Binding-site contacts:
Ligand atom O3' contacts residue GLN474 of chain 1.L at 3.2 Å (h-bond).
Ligand atom O3A contacts residue THR89 of chain 1.L at 3.6 Å.
Ligand atom O2A contacts residue MET31 of chain 1.L at 3.5 Å.
Ligand atom N1 contacts residue LEU506 of chain 1.L at 3.2 Å (h-bond).
Ligand atom O3G contacts residue ASP81 of chain 1.L at 3.4 Å (salt-bridge).
Ligand atom C3' contacts residue ASP521 of chain 1.L at 3.3 Å.
Ligand atom N6 contacts residue ASN505 of chain 1.L at 3.0 Å (h-bond).
Ligand atom O3' contacts residue ASP521 of chain 1.L at 2.9 Å (salt-bridge).
Ligand atom O3G contacts residue ASP86 of chain 1.L at 3.4 Å.
Ligand atom O2' contacts residue GLY430 of chain 1.L at 3.7 Å.
Ligand atom C2' contacts residue ASP521 of chain 1.L at 3.4 Å.
Ligand atom O2B contacts residue THR90 of chain 1.L at 3.2 Å (h-bond).
Ligand atom C2 contacts residue MET504 of chain 1.L at 3.6 Å (hydrophobic).
Ligand atom PG contacts residue THR88 of chain 1.L at 3.7 Å.
Ligand atom N1 contacts residue ASN505 of chain 1.L at 3.3 Å (h-bond).
Ligand atom O2B contacts residue THR89 of chain 1.L at 2.9 Å (h-bond).
Ligand atom PA contacts residue K1 of chain 1.WA at 3.1 Å.
Ligand atom O3B contacts residue THR88 of chain 1.L at 3.7 Å.
Ligand atom O1B contacts residue ASP86 of chain 1.L at 3.0 Å (salt-bridge).
Ligand atom O1A contacts residue K1 of chain 1.WA at 2.6 Å.
Ligand atom O2A contacts residue K1 of chain 1.WA at 2.9 Å.
Ligand atom O2G contacts residue ASP51 of chain 1.L at 3.2 Å (salt-bridge).
Ligand atom O2G contacts residue GLY52 of chain 1.L at 3.6 Å (h-bond).
Ligand atom S1G contacts residue ASP51 of chain 1.L at 3.7 Å.
Ligand atom O2G contacts residue THR88 of chain 1.L at 3.1 Å (h-bond).
Ligand atom O1B contacts residue GLY87 of chain 1.L at 3.5 Å (h-bond).
Ligand atom N1 contacts residue ILE519 of chain 1.L at 3.7 Å.
Ligand atom O3G contacts residue THR88 of chain 1.L at 3.6 Å (h-bond).
Ligand atom O2' contacts residue GLY429 of chain 1.L at 2.8 Å (h-bond).
Ligand atom O2G contacts residue VAL53 of chain 1.L at 3.3 Å (h-bond).
Ligand atom O2B contacts residue GLY87 of chain 1.L at 3.4 Å.
Ligand atom O3G contacts residue GLY87 of chain 1.L at 2.7 Å (h-bond).
Ligand atom S1G contacts residue ASP86 of chain 1.L at 3.0 Å (salt-bridge).
Ligand atom O2A contacts residue GLY32 of chain 1.L at 2.8 Å (h-bond).
Ligand atom O2B contacts residue THR88 of chain 1.L at 2.9 Å (h-bond).
Ligand atom C6 contacts residue ASN505 of chain 1.L at 3.5 Å.
Ligand atom O2' contacts residue ASP521 of chain 1.L at 3.3 Å (salt-bridge).
Ligand atom O3B contacts residue THR89 of chain 1.L at 3.5 Å (h-bond).
Ligand atom PG contacts residue MG1 of chain 1.VA at 3.4 Å.
Ligand atom S1G contacts residue MG1 of chain 1.VA at 1.6 Å.

This small molecule binds to this protein.
Small molecule (SMILES): Nc1ncnc2c1ncn2[C@@H]1O[C@H](COP(=O)(O)OP(=O)(O)OP(O)(O)=S)[C@@H](O)[C@H]1O

Sequence of chain 1.L:
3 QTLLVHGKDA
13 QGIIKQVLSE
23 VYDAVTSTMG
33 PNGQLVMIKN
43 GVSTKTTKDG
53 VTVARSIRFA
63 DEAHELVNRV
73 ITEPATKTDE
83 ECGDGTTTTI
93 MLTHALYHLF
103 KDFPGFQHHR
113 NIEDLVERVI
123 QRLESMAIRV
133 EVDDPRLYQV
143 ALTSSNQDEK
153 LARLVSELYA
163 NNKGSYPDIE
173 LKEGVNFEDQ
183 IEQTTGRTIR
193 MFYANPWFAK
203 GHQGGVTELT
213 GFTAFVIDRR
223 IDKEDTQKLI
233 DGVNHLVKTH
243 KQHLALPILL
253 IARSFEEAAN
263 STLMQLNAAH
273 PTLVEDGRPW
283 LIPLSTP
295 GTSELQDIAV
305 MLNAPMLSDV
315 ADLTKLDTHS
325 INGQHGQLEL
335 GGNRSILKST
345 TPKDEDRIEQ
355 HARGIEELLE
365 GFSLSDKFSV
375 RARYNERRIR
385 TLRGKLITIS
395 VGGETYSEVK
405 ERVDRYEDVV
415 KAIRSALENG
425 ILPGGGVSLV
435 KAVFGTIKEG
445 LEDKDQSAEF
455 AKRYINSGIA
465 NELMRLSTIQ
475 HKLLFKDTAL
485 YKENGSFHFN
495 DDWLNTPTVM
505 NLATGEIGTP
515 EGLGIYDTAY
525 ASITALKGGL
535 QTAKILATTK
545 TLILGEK